Sequence of chain 1.A:
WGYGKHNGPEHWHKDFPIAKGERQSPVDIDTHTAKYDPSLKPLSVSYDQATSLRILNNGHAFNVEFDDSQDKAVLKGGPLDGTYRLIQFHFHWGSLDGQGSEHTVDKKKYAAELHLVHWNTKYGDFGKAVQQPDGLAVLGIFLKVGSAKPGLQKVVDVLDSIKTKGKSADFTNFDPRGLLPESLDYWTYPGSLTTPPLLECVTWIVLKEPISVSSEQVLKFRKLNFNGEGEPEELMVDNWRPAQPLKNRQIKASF

Binding-site contacts:
Ligand atom C9 contacts residue LEU197 of chain 1.A at 3.9 Å (hydrophobic).
Ligand atom C8 contacts residue LEU197 of chain 1.A at 3.9 Å (hydrophobic).
Ligand atom O2 contacts residue HIS119 of chain 1.A at 3.3 Å (h-bond).
Ligand atom C1 contacts residue PHE130 of chain 1.A at 3.6 Å (hydrophobic).
Ligand atom C5 contacts residue PHE130 of chain 1.A at 3.3 Å (hydrophobic).
Ligand atom S1 contacts residue THR198 of chain 1.A at 3.9 Å.
Ligand atom C12 contacts residue LEU197 of chain 1.A at 3.9 Å (hydrophobic).
Ligand atom S1 contacts residue HIS94 of chain 1.A at 3.9 Å.
Ligand atom C22 contacts residue PRO201 of chain 1.A at 3.8 Å (hydrophobic).
Ligand atom C19 contacts residue PHE130 of chain 1.A at 3.9 Å (hydrophobic).
Ligand atom C4 contacts residue PHE130 of chain 1.A at 3.6 Å (hydrophobic).
Ligand atom C7 contacts residue LEU197 of chain 1.A at 3.9 Å (hydrophobic).
Ligand atom C3 contacts residue PHE130 of chain 1.A at 3.6 Å (hydrophobic).
Ligand atom N3 contacts residue HIS94 of chain 1.A at 3.3 Å (h-bond).
Ligand atom C3 contacts residue ILE91 of chain 1.A at 3.2 Å (hydrophobic).
Ligand atom C6 contacts residue PHE130 of chain 1.A at 3.5 Å (hydrophobic).
Ligand atom N1 contacts residue PHE130 of chain 1.A at 3.5 Å.
Ligand atom O2 contacts residue VAL142 of chain 1.A at 3.8 Å.
Ligand atom O1 contacts residue TRP208 of chain 1.A at 3.5 Å.
Ligand atom C9 contacts residue THR199 of chain 1.A at 3.2 Å.
Ligand atom N3 contacts residue HIS119 of chain 1.A at 3.5 Å (h-bond).
Ligand atom O1 contacts residue THR198 of chain 1.A at 2.9 Å (h-bond).
Ligand atom O2 contacts residue HIS94 of chain 1.A at 3.4 Å.
Ligand atom O2 contacts residue TRP208 of chain 1.A at 3.9 Å.
Ligand atom O3 contacts residue PHE130 of chain 1.A at 3.7 Å.
Ligand atom C4 contacts residue ILE91 of chain 1.A at 3.4 Å (hydrophobic).
Ligand atom C2 contacts residue PHE130 of chain 1.A at 3.6 Å (hydrophobic).
Ligand atom O2 contacts residue ZN1 of chain 1.C at 3.0 Å.
Ligand atom O3 contacts residue GLN92 of chain 1.A at 2.9 Å (h-bond).
Ligand atom C8 contacts residue THR199 of chain 1.A at 3.5 Å.
Ligand atom N3 contacts residue ZN1 of chain 1.C at 2.0 Å.
Ligand atom S1 contacts residue HIS119 of chain 1.A at 3.9 Å.
Ligand atom C12 contacts residue GLN92 of chain 1.A at 3.8 Å.
Ligand atom S1 contacts residue ZN1 of chain 1.C at 3.0 Å.
Ligand atom O1 contacts residue LEU197 of chain 1.A at 3.4 Å.
Ligand atom N3 contacts residue THR198 of chain 1.A at 2.9 Å (h-bond).
Ligand atom N2 contacts residue PHE130 of chain 1.A at 3.9 Å.
Ligand atom N3 contacts residue HIS96 of chain 1.A at 3.4 Å (h-bond).
Ligand atom C11 contacts residue HIS94 of chain 1.A at 4.0 Å.
Ligand atom C11 contacts residue VAL121 of chain 1.A at 3.7 Å (hydrophobic).

The protein below binds the small molecule below.
Small molecule (SMILES): CC12C3(C)C4(C)C5(C)C1(C)[Ir]23451(Cl)N(CCc2ccc(S(N)(=O)=O)cc2)C(=O)c2ccccn->12